Sequence of chain 1.A:
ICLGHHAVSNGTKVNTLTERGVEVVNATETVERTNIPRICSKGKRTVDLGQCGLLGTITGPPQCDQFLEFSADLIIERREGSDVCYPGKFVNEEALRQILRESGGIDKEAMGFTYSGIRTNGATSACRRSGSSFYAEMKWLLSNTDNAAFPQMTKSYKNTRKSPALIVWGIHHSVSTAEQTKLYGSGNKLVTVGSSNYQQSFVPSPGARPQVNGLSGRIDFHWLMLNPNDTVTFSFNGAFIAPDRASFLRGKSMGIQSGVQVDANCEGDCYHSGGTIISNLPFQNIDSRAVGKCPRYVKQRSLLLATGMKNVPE

Binding-site contacts:
Ligand atom N2 contacts residue ASN229 of chain 1.A at 2.7 Å (h-bond).
Ligand atom C3 contacts residue LYS162 of chain 1.A at 3.8 Å.
Ligand atom C5 contacts residue ASN229 of chain 1.A at 3.7 Å.
Ligand atom C7 contacts residue ASN229 of chain 1.A at 3.2 Å.
Ligand atom N2 contacts residue LYS162 of chain 1.A at 3.7 Å.
Ligand atom C4 contacts residue ASN229 of chain 1.A at 4.2 Å.
Ligand atom O5 contacts residue ASN229 of chain 1.A at 2.4 Å (h-bond).
Ligand atom O7 contacts residue ASN229 of chain 1.A at 3.0 Å (h-bond).
Ligand atom C3 contacts residue ASN229 of chain 1.A at 3.7 Å.
Ligand atom C2 contacts residue LYS162 of chain 1.A at 4.3 Å.
Ligand atom C1 contacts residue ASN229 of chain 1.A at 1.4 Å.
Ligand atom C2 contacts residue ASN229 of chain 1.A at 2.3 Å.
Ligand atom O3 contacts residue LYS162 of chain 1.A at 3.8 Å.

A protein and the small-molecule ligand that binds it are described below.
Small molecule (SMILES): CC(=O)N[C@@H]1[C@@H](O)[C@H](O)[C@@H](CO)O[C@H]1O